Sequence of chain 1.B:
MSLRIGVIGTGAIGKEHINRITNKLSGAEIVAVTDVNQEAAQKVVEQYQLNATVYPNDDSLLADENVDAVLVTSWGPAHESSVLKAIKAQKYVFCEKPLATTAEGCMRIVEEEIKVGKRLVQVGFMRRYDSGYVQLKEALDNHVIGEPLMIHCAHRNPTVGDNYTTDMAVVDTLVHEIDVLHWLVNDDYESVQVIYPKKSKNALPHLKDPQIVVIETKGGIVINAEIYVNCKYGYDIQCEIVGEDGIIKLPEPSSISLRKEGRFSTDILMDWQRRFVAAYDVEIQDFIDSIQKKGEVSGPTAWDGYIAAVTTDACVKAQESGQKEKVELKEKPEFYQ

This protein binds this small molecule.
Small molecule (SMILES): O=C1[C@@H](O)[C@H](O)C(O)[C@H](O)[C@H]1O

Binding-site contacts:
Ligand atom O5 contacts residue HIS155 of chain 1.B at 4.2 Å.
Ligand atom C5 contacts residue NAI1 of chain 1.E at 3.4 Å.
Ligand atom C3 contacts residue HIS176 of chain 1.B at 3.4 Å.
Ligand atom O5 contacts residue TRP272 of chain 1.B at 3.8 Å.
Ligand atom O2 contacts residue NAI1 of chain 1.E at 4.2 Å.
Ligand atom O2 contacts residue ASP172 of chain 1.B at 3.0 Å (salt-bridge).
Ligand atom C6 contacts residue THR173 of chain 1.B at 4.3 Å.
Ligand atom C3 contacts residue TYR235 of chain 1.B at 4.2 Å (hydrophobic).
Ligand atom O2 contacts residue LYS97 of chain 1.B at 3.4 Å.
Ligand atom C2 contacts residue LYS97 of chain 1.B at 4.3 Å.
Ligand atom C2 contacts residue NAI1 of chain 1.E at 3.7 Å.
Ligand atom O5 contacts residue TYR235 of chain 1.B at 3.4 Å.
Ligand atom O4 contacts residue ARG127 of chain 1.B at 4.2 Å.
Ligand atom C4 contacts residue HIS155 of chain 1.B at 3.2 Å.
Ligand atom O5 contacts residue ASN157 of chain 1.B at 3.1 Å (h-bond).
Ligand atom O6 contacts residue NAI1 of chain 1.E at 2.4 Å (h-bond).
Ligand atom O2 contacts residue HIS176 of chain 1.B at 2.1 Å (h-bond).
Ligand atom O4 contacts residue TRP272 of chain 1.B at 4.3 Å.
Ligand atom C2 contacts residue ASP172 of chain 1.B at 3.8 Å.
Ligand atom O2 contacts residue THR173 of chain 1.B at 4.2 Å.
Ligand atom O4 contacts residue TYR235 of chain 1.B at 2.4 Å (h-bond).
Ligand atom O3 contacts residue ARG127 of chain 1.B at 3.6 Å (salt-bridge).
Ligand atom C5 contacts residue HIS155 of chain 1.B at 4.2 Å.
Ligand atom O1 contacts residue NAI1 of chain 1.E at 3.7 Å.
Ligand atom O1 contacts residue LYS97 of chain 1.B at 3.9 Å.
Ligand atom C1 contacts residue ASP172 of chain 1.B at 3.9 Å.
Ligand atom C3 contacts residue HIS155 of chain 1.B at 4.1 Å.
Ligand atom O3 contacts residue TYR235 of chain 1.B at 4.0 Å.
Ligand atom C6 contacts residue NAI1 of chain 1.E at 3.0 Å.
Ligand atom O3 contacts residue HIS155 of chain 1.B at 3.6 Å.
Ligand atom C1 contacts residue NAI1 of chain 1.E at 3.0 Å.
Ligand atom O1 contacts residue THR173 of chain 1.B at 4.2 Å.
Ligand atom O5 contacts residue NAI1 of chain 1.E at 4.2 Å.
Ligand atom C5 contacts residue TRP272 of chain 1.B at 4.0 Å (hydrophobic).
Ligand atom O4 contacts residue HIS155 of chain 1.B at 2.8 Å (h-bond).
Ligand atom C5 contacts residue TYR235 of chain 1.B at 4.1 Å (hydrophobic).
Ligand atom C4 contacts residue TYR235 of chain 1.B at 3.7 Å (hydrophobic).
Ligand atom O1 contacts residue ASP172 of chain 1.B at 2.9 Å (salt-bridge).
Ligand atom O3 contacts residue HIS176 of chain 1.B at 2.7 Å.
Ligand atom C2 contacts residue HIS176 of chain 1.B at 3.0 Å.